This small molecule binds to this protein.
Small molecule (SMILES): CC(=O)N[C@@H]1[C@@H](O)[C@H](O)[C@@H](CO)O[C@H]1O

Binding-site contacts:
Ligand atom O5 contacts residue ASN1074 of chain 1.B at 2.4 Å (h-bond).
Ligand atom C7 contacts residue THR1076 of chain 1.B at 4.4 Å.
Ligand atom C5 contacts residue ASN1074 of chain 1.B at 3.7 Å.
Ligand atom O7 contacts residue THR1076 of chain 1.B at 4.2 Å.
Ligand atom C7 contacts residue ASN1074 of chain 1.B at 3.7 Å.
Ligand atom C4 contacts residue ASN1074 of chain 1.B at 4.2 Å.
Ligand atom C7 contacts residue PHE1075 of chain 1.B at 4.5 Å (hydrophobic).
Ligand atom C8 contacts residue THR1076 of chain 1.B at 4.2 Å.
Ligand atom C2 contacts residue ASN1074 of chain 1.B at 2.5 Å.
Ligand atom C3 contacts residue ASN1074 of chain 1.B at 3.8 Å.
Ligand atom C8 contacts residue SER1097 of chain 1.B at 4.1 Å.
Ligand atom O7 contacts residue ASN1074 of chain 1.B at 4.4 Å.
Ligand atom N2 contacts residue ASN1074 of chain 1.B at 3.0 Å (h-bond).
Ligand atom C1 contacts residue ASN1074 of chain 1.B at 1.4 Å.
Ligand atom C8 contacts residue PHE1075 of chain 1.B at 4.0 Å (hydrophobic).
Ligand atom C8 contacts residue LYS1073 of chain 1.B at 4.2 Å.
Ligand atom C8 contacts residue ASN1074 of chain 1.B at 3.4 Å.

Sequence of chain 1.B:
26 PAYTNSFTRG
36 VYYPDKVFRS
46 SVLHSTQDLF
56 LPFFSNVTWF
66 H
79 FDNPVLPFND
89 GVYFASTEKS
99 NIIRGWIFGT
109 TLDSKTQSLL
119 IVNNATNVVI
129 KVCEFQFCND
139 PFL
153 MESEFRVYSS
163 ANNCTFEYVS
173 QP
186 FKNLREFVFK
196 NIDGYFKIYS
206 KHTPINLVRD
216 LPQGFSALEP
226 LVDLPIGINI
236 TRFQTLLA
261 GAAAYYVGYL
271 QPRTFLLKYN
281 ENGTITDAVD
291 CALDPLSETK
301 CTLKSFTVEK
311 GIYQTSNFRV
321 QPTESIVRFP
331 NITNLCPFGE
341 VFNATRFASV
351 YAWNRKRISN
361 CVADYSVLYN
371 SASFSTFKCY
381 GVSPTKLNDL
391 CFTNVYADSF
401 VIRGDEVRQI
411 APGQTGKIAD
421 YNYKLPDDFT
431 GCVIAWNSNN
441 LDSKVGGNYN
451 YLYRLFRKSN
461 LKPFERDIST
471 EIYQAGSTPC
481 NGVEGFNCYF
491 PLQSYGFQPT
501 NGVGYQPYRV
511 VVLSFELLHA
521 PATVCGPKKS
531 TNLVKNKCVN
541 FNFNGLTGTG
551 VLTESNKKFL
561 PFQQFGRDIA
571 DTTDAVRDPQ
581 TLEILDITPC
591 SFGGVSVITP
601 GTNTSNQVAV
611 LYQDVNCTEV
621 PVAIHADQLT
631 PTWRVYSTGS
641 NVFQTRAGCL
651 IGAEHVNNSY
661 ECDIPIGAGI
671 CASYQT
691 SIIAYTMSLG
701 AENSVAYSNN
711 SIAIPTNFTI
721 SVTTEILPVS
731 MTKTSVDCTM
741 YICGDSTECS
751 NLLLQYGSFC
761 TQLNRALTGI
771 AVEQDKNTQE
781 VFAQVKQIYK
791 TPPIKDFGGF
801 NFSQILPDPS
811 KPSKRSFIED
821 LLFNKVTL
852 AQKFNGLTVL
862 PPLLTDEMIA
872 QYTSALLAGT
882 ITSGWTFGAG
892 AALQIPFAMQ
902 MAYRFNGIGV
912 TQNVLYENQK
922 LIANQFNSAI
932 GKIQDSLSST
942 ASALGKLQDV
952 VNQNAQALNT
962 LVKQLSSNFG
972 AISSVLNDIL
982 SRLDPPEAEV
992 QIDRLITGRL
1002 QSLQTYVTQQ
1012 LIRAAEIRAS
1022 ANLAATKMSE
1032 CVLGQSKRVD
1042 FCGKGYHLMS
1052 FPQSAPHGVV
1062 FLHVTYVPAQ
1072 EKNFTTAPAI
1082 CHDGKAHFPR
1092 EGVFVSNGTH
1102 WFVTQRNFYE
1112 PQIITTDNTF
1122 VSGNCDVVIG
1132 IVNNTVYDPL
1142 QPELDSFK